Sequence of chain 1.A:
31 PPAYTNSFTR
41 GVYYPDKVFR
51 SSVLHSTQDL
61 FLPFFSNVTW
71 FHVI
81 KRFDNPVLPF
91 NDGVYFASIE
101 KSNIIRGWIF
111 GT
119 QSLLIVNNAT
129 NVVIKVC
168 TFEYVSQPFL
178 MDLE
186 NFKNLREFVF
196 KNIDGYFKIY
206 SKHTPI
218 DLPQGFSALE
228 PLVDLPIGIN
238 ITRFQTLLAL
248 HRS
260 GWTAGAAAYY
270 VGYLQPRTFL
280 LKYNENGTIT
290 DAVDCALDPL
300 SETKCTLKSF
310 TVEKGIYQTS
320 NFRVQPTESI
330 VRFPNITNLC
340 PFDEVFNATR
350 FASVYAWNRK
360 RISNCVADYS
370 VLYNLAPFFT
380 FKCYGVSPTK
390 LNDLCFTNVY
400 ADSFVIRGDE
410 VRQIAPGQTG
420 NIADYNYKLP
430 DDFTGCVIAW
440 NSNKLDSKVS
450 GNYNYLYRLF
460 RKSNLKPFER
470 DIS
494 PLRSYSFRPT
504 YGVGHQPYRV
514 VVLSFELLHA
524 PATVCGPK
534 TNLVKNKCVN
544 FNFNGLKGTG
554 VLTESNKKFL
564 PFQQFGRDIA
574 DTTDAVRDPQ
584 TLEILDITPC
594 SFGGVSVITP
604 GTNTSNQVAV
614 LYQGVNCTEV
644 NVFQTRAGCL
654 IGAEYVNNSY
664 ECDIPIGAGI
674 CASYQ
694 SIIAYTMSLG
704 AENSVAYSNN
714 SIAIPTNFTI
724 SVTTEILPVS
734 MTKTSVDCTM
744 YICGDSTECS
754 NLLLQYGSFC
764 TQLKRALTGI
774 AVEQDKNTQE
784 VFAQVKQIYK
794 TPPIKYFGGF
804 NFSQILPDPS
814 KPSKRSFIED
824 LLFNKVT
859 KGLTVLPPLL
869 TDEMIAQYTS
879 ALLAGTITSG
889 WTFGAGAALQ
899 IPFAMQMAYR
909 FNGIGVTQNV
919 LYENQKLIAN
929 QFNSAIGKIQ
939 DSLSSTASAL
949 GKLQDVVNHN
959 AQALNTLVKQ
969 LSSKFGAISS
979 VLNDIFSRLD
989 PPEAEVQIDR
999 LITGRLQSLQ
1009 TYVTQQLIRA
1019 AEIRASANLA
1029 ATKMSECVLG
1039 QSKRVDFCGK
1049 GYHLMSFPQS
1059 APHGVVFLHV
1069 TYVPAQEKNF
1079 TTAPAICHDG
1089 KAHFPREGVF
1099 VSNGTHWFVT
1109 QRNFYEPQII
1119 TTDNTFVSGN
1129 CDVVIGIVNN

The protein below binds the small molecule below.
Small molecule (SMILES): CC(=O)N[C@@H]1[C@@H](O)[C@H](O)[C@@H](CO)O[C@H]1O

Binding-site contacts:
Ligand atom C7 contacts residue ASN804 of chain 1.A at 3.5 Å.
Ligand atom C5 contacts residue SER806 of chain 1.A at 3.8 Å.
Ligand atom C4 contacts residue ASN804 of chain 1.A at 4.2 Å.
Ligand atom C1 contacts residue ASN804 of chain 1.A at 1.4 Å.
Ligand atom O7 contacts residue LYS798 of chain 1.A at 4.4 Å.
Ligand atom C5 contacts residue ASN804 of chain 1.A at 3.7 Å.
Ligand atom O4 contacts residue SER806 of chain 1.A at 4.4 Å.
Ligand atom O6 contacts residue SER806 of chain 1.A at 3.3 Å (h-bond).
Ligand atom O6 contacts residue GLN807 of chain 1.A at 4.5 Å.
Ligand atom C8 contacts residue TYR799 of chain 1.A at 4.2 Å (hydrophobic).
Ligand atom C6 contacts residue SER806 of chain 1.A at 3.2 Å.
Ligand atom N2 contacts residue ASN804 of chain 1.A at 2.8 Å (h-bond).
Ligand atom C2 contacts residue ASN804 of chain 1.A at 2.4 Å.
Ligand atom C3 contacts residue ASN804 of chain 1.A at 3.8 Å.
Ligand atom O5 contacts residue ASN804 of chain 1.A at 2.4 Å (h-bond).
Ligand atom O7 contacts residue ASN804 of chain 1.A at 3.7 Å.